Sequence of chain 1.B:
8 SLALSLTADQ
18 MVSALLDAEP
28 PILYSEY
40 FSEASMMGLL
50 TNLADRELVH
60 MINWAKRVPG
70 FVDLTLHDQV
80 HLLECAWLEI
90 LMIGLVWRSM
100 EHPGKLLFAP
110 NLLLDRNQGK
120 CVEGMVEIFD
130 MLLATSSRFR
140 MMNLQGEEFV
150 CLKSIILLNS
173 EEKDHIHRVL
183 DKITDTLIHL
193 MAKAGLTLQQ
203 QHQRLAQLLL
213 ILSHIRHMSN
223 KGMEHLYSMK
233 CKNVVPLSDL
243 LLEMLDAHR

Binding-site contacts:
Ligand atom C05 contacts residue LEU94 of chain 1.B at 3.8 Å (hydrophobic).
Ligand atom C24 contacts residue GLU122 of chain 1.B at 3.7 Å.
Ligand atom C25 contacts residue HIS227 of chain 1.B at 3.7 Å.
Ligand atom O05 contacts residue ILE127 of chain 1.B at 3.5 Å.
Ligand atom O04 contacts residue MET124 of chain 1.B at 3.9 Å.
Ligand atom C23 contacts residue MET231 of chain 1.B at 3.9 Å (hydrophobic).
Ligand atom O01 contacts residue GLU56 of chain 1.B at 2.5 Å (salt-bridge).
Ligand atom C10 contacts residue LEU49 of chain 1.B at 3.7 Å (hydrophobic).
Ligand atom C11 contacts residue MET46 of chain 1.B at 3.8 Å (hydrophobic).
Ligand atom O02 contacts residue LEU243 of chain 1.B at 3.3 Å.
Ligand atom C19 contacts residue GLY224 of chain 1.B at 3.2 Å.
Ligand atom C06 contacts residue PHE107 of chain 1.B at 3.6 Å (hydrophobic).
Ligand atom C22 contacts residue MET46 of chain 1.B at 3.8 Å (hydrophobic).
Ligand atom C24 contacts residue MET124 of chain 1.B at 3.7 Å (hydrophobic).
Ligand atom O02 contacts residue THR50 of chain 1.B at 3.4 Å (h-bond).
Ligand atom O03 contacts residue LEU49 of chain 1.B at 3.9 Å.
Ligand atom C11 contacts residue THR50 of chain 1.B at 3.9 Å.
Ligand atom C03 contacts residue GLU56 of chain 1.B at 3.3 Å.
Ligand atom N01 contacts residue GLY224 of chain 1.B at 3.7 Å.
Ligand atom O03 contacts residue PHE107 of chain 1.B at 3.9 Å.
Ligand atom C24 contacts residue HIS227 of chain 1.B at 3.6 Å.
Ligand atom C04 contacts residue LEU94 of chain 1.B at 3.9 Å (hydrophobic).
Ligand atom C22 contacts residue MET231 of chain 1.B at 3.8 Å (hydrophobic).
Ligand atom C23 contacts residue VAL121 of chain 1.B at 3.5 Å (hydrophobic).
Ligand atom C05 contacts residue PHE107 of chain 1.B at 3.7 Å (hydrophobic).
Ligand atom C23 contacts residue HIS227 of chain 1.B at 3.7 Å.
Ligand atom C13 contacts residue ALA53 of chain 1.B at 3.6 Å (hydrophobic).
Ligand atom C19 contacts residue LEU228 of chain 1.B at 3.4 Å (hydrophobic).
Ligand atom C16 contacts residue PHE107 of chain 1.B at 3.5 Å (hydrophobic).
Ligand atom O01 contacts residue ARG97 of chain 1.B at 3.2 Å (salt-bridge).
Ligand atom C04 contacts residue LEU90 of chain 1.B at 3.4 Å (hydrophobic).
Ligand atom C17 contacts residue MET91 of chain 1.B at 4.0 Å (hydrophobic).
Ligand atom C23 contacts residue GLU122 of chain 1.B at 3.7 Å.
Ligand atom O01 contacts residue LEU90 of chain 1.B at 3.8 Å.
Ligand atom O04 contacts residue ILE127 of chain 1.B at 3.5 Å.
Ligand atom O05 contacts residue GLY224 of chain 1.B at 3.2 Å.
Ligand atom O05 contacts residue MET91 of chain 1.B at 3.2 Å.
Ligand atom C07 contacts residue PHE107 of chain 1.B at 3.6 Å (hydrophobic).
Ligand atom O02 contacts residue LEU228 of chain 1.B at 3.8 Å.
Ligand atom C02 contacts residue GLU56 of chain 1.B at 3.3 Å.

The protein below binds the small molecule below.
Small molecule (SMILES): CN(c1ccccc1)S(=O)(=O)[C@@H]1C[C@@H]2O[C@H]1C(c1ccc(O)cc1)=C2c1ccc(O)cc1